Binding-site contacts:
Ligand atom O contacts residue LYS54 of chain 2.A at 3.1 Å.
Ligand atom N contacts residue GLU187 of chain 2.A at 3.1 Å (salt-bridge).
Ligand atom O1P contacts residue LYS54 of chain 2.A at 3.1 Å (salt-bridge).
Ligand atom CA contacts residue LEU179 of chain 2.A at 3.6 Å (hydrophobic).
Ligand atom CB contacts residue LYS54 of chain 2.A at 3.5 Å.
Ligand atom CB contacts residue GLY176 of chain 2.A at 3.6 Å.
Ligand atom O contacts residue ASN231 of chain 2.A at 2.9 Å (h-bond).
Ligand atom C contacts residue LEU179 of chain 2.A at 3.5 Å (hydrophobic).
Ligand atom CB contacts residue VAL51 of chain 2.A at 3.5 Å (hydrophobic).
Ligand atom OG contacts residue ASN47 of chain 2.A at 3.4 Å.
Ligand atom OG contacts residue TRP235 of chain 2.A at 3.1 Å (h-bond).
Ligand atom CB contacts residue ASN231 of chain 2.A at 3.6 Å.
Ligand atom O2P contacts residue ARG134 of chain 2.A at 2.9 Å (salt-bridge).
Ligand atom CA contacts residue ASN47 of chain 2.A at 3.4 Å.
Ligand atom CA contacts residue GLU187 of chain 2.A at 3.6 Å.
Ligand atom O contacts residue ASN47 of chain 2.A at 3.1 Å (h-bond).
Ligand atom OG contacts residue GLU187 of chain 2.A at 2.9 Å (salt-bridge).
Ligand atom CD2 contacts residue ASN231 of chain 2.A at 3.2 Å.
Ligand atom O3P contacts residue ARG134 of chain 2.A at 2.8 Å (salt-bridge).
Ligand atom CB contacts residue ASN180 of chain 2.A at 3.2 Å.
Ligand atom O3P contacts residue ARG61 of chain 2.A at 3.1 Å (salt-bridge).
Ligand atom CB contacts residue ASN180 of chain 2.A at 3.3 Å.
Ligand atom CA contacts residue ASN180 of chain 2.A at 3.5 Å.
Ligand atom CD2 contacts residue ILE224 of chain 2.A at 3.5 Å (hydrophobic).
Ligand atom O2P contacts residue TYR135 of chain 2.A at 2.6 Å (h-bond).
Ligand atom O1P contacts residue ARG61 of chain 2.A at 3.0 Å (salt-bridge).
Ligand atom N contacts residue ASN180 of chain 2.A at 2.7 Å (h-bond).
Ligand atom CB contacts residue SER50 of chain 2.A at 3.5 Å.
Ligand atom N contacts residue ASN231 of chain 2.A at 2.9 Å (h-bond).
Ligand atom N contacts residue ASN47 of chain 2.A at 2.9 Å (h-bond).
Ligand atom N contacts residue LEU179 of chain 2.A at 3.4 Å.
Ligand atom C contacts residue ASN180 of chain 2.A at 3.5 Å.
Ligand atom CA contacts residue ASN180 of chain 2.A at 3.5 Å.
Ligand atom O contacts residue VAL183 of chain 2.A at 3.2 Å.
Ligand atom CD2 contacts residue PRO172 of chain 2.A at 3.5 Å (hydrophobic).
Ligand atom O contacts residue SER50 of chain 2.A at 3.3 Å (h-bond).
Ligand atom OG contacts residue GLY176 of chain 2.A at 3.4 Å.
Ligand atom CG contacts residue ASP220 of chain 2.A at 3.2 Å.
Ligand atom CB contacts residue GLU187 of chain 2.A at 3.0 Å.
Ligand atom O contacts residue LEU179 of chain 2.A at 3.6 Å.

A small-molecule ligand and the protein it binds are described below.
Small molecule (SMILES): CC(C)C[C@H](NC(=O)[C@H](CO)NC(=O)[C@H](C)NC(=O)[C@@H]1CCCN1C(=O)[C@H](CO)NC(=O)[C@H](COP(=O)(O)O)NC(=O)[C@H](Cc1c[nH]cn1)NC(=O)[C@@H](N)CO)C(=O)N[C@H](C=O)CCC(N)=O

Sequence of chain 2.A:
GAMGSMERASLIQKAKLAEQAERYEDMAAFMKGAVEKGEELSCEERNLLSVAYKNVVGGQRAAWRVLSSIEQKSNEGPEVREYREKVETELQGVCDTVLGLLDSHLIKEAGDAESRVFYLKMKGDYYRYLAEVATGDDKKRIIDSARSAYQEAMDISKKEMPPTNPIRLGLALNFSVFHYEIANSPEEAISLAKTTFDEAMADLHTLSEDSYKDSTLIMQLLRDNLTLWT